Sequence of chain 1.F:
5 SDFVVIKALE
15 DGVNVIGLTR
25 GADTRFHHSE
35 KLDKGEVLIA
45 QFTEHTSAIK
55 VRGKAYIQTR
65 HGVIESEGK

The protein below binds the small molecule below.
Small molecule (SMILES): N[C@@H](Cc1c[nH]c2ccccc12)C(=O)O

Binding-site contacts:
Ligand atom NE1 contacts residue ALA44 of chain 1.F at 3.8 Å.
Ligand atom CD1 contacts residue SER51 of chain 1.E at 3.5 Å.
Ligand atom OXT contacts residue GLY25 of chain 1.E at 3.9 Å.
Ligand atom OXT contacts residue THR47 of chain 1.F at 2.6 Å (h-bond).
Ligand atom OXT contacts residue THR50 of chain 1.F at 2.8 Å (h-bond).
Ligand atom O contacts residue GLY25 of chain 1.E at 3.0 Å (h-bond).
Ligand atom CD1 contacts residue THR47 of chain 1.F at 3.8 Å.
Ligand atom N contacts residue GLY25 of chain 1.E at 2.7 Å (h-bond).
Ligand atom OXT contacts residue HIS49 of chain 1.F at 3.9 Å.
Ligand atom CD2 contacts residue THR50 of chain 1.F at 4.0 Å.
Ligand atom O contacts residue SER51 of chain 1.E at 3.0 Å (h-bond).
Ligand atom O contacts residue ARG24 of chain 1.E at 3.6 Å.
Ligand atom CG contacts residue SER51 of chain 1.E at 3.9 Å.
Ligand atom O contacts residue THR47 of chain 1.F at 3.5 Å (h-bond).
Ligand atom CB contacts residue THR28 of chain 1.E at 3.5 Å.
Ligand atom N contacts residue ASP27 of chain 1.E at 3.0 Å (salt-bridge).
Ligand atom CA contacts residue GLY25 of chain 1.E at 3.4 Å.
Ligand atom NE1 contacts residue GLN45 of chain 1.F at 2.8 Å (h-bond).
Ligand atom CA contacts residue SER51 of chain 1.E at 4.0 Å.
Ligand atom CE2 contacts residue THR50 of chain 1.F at 4.0 Å.
Ligand atom CA contacts residue THR28 of chain 1.E at 3.2 Å.
Ligand atom CD1 contacts residue GLN45 of chain 1.F at 3.5 Å.
Ligand atom C contacts residue SER51 of chain 1.E at 3.6 Å.
Ligand atom CE3 contacts residue HIS32 of chain 1.F at 3.9 Å.
Ligand atom CB contacts residue SER51 of chain 1.E at 3.4 Å.
Ligand atom CZ3 contacts residue GLY21 of chain 1.F at 3.5 Å.
Ligand atom CZ2 contacts residue ALA44 of chain 1.F at 4.0 Å (hydrophobic).
Ligand atom C contacts residue GLY25 of chain 1.E at 3.4 Å.
Ligand atom CH2 contacts residue GLY21 of chain 1.F at 3.5 Å.
Ligand atom CB contacts residue THR23 of chain 1.E at 3.8 Å.
Ligand atom N contacts residue ARG24 of chain 1.E at 3.9 Å.
Ligand atom CZ2 contacts residue ILE53 of chain 1.F at 3.9 Å (hydrophobic).
Ligand atom N contacts residue THR28 of chain 1.E at 2.8 Å (h-bond).
Ligand atom C contacts residue THR50 of chain 1.F at 3.9 Å.
Ligand atom CE2 contacts residue GLN45 of chain 1.F at 3.9 Å.
Ligand atom CA contacts residue THR23 of chain 1.E at 3.8 Å.
Ligand atom C contacts residue THR47 of chain 1.F at 3.4 Å.
Ligand atom CH2 contacts residue ILE20 of chain 1.F at 4.0 Å (hydrophobic).
Ligand atom N contacts residue THR23 of chain 1.E at 2.9 Å (h-bond).
Ligand atom CZ2 contacts residue THR50 of chain 1.F at 3.8 Å.

Sequence of chain 1.E:
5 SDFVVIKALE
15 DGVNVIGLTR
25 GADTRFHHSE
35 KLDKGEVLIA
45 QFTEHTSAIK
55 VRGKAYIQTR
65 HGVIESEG